A small-molecule ligand and the protein it binds are described below.
Small molecule (SMILES): Nc1ncnc2c1ncn2[C@@H]1CC[C@H](CO[P](=O)(O)O[P](=O)(O)OP(=O)(O)O)O1

Binding-site contacts:
Ligand atom O2G contacts residue ASP33 of chain 1.A at 2.7 Å (salt-bridge).
Ligand atom O1B contacts residue ASP77 of chain 1.A at 3.1 Å (salt-bridge).
Ligand atom N6 contacts residue ASP149 of chain 1.B at 3.0 Å (salt-bridge).
Ligand atom O2B contacts residue PHE37 of chain 1.A at 3.4 Å (h-bond).
Ligand atom O2G contacts residue ARG121 of chain 1.A at 3.4 Å (salt-bridge).
Ligand atom PB contacts residue MG1 of chain 1.E at 3.3 Å.
Ligand atom O2A contacts residue ZN1 of chain 1.D at 2.4 Å.
Ligand atom O2A contacts residue ASP33 of chain 1.A at 3.3 Å (salt-bridge).
Ligand atom C8 contacts residue ASN156 of chain 1.B at 3.0 Å.
Ligand atom O3A contacts residue MG1 of chain 1.E at 3.6 Å.
Ligand atom O2B contacts residue THR38 of chain 1.A at 2.9 Å (h-bond).
Ligand atom N6 contacts residue ILE150 of chain 1.B at 3.0 Å (h-bond).
Ligand atom O1G contacts residue LYS196 of chain 1.B at 2.8 Å (salt-bridge).
Ligand atom O3G contacts residue GLY36 of chain 1.A at 3.0 Å (h-bond).
Ligand atom O5' contacts residue ARG160 of chain 1.B at 3.7 Å.
Ligand atom PG contacts residue MG1 of chain 1.E at 3.4 Å.
Ligand atom C5' contacts residue ASP77 of chain 1.A at 3.5 Å.
Ligand atom O3B contacts residue MG1 of chain 1.E at 3.6 Å.
Ligand atom O3G contacts residue ARG121 of chain 1.A at 3.2 Å (salt-bridge).
Ligand atom O1A contacts residue ARG160 of chain 1.B at 3.5 Å (salt-bridge).
Ligand atom PA contacts residue MG1 of chain 1.E at 3.5 Å.
Ligand atom O2B contacts residue ARG160 of chain 1.B at 3.4 Å (salt-bridge).
Ligand atom N1 contacts residue LYS69 of chain 1.B at 3.0 Å.
Ligand atom PA contacts residue ZN1 of chain 1.D at 3.4 Å.
Ligand atom O2G contacts residue MG1 of chain 1.E at 2.2 Å.
Ligand atom N3 contacts residue LEU75 of chain 1.A at 3.7 Å.
Ligand atom O3A contacts residue ARG160 of chain 1.B at 3.3 Å (salt-bridge).
Ligand atom N7 contacts residue VAL155 of chain 1.B at 3.6 Å.
Ligand atom O2G contacts residue ILE34 of chain 1.A at 3.4 Å (h-bond).
Ligand atom O1B contacts residue ILE34 of chain 1.A at 3.4 Å (h-bond).
Ligand atom O3B contacts residue GLY36 of chain 1.A at 3.5 Å (h-bond).
Ligand atom O2A contacts residue ASP77 of chain 1.A at 3.2 Å (salt-bridge).
Ligand atom C5 contacts residue GLY76 of chain 1.A at 3.7 Å.
Ligand atom O1B contacts residue MG1 of chain 1.E at 2.2 Å.
Ligand atom C2' contacts residue SER159 of chain 1.B at 3.2 Å.
Ligand atom O5' contacts residue THR38 of chain 1.A at 3.4 Å (h-bond).
Ligand atom C2 contacts residue LYS69 of chain 1.B at 3.4 Å.
Ligand atom O2A contacts residue MG1 of chain 1.E at 2.3 Å.
Ligand atom O1B contacts residue PHE37 of chain 1.A at 2.7 Å (h-bond).
Ligand atom PB contacts residue PHE37 of chain 1.A at 3.4 Å.

Sequence of chain 1.A:
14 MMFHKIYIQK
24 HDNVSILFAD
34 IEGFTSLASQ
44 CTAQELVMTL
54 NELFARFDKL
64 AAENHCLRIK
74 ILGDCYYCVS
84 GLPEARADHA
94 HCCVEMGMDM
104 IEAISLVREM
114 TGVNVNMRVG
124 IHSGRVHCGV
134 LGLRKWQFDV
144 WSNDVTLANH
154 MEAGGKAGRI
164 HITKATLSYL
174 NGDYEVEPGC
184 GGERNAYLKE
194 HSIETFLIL

Sequence of chain 1.B:
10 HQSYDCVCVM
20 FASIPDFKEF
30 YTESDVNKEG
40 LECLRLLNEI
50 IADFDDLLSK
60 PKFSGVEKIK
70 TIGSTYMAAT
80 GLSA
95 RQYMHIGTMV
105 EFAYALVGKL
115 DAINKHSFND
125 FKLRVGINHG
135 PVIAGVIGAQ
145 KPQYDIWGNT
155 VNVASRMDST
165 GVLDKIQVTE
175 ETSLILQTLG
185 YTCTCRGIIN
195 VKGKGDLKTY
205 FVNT